Binding-site contacts:
Ligand atom C7 contacts residue MET275 of chain 1.A at 4.0 Å (hydrophobic).
Ligand atom O7 contacts residue ASN251 of chain 1.A at 2.7 Å (h-bond).
Ligand atom O6 contacts residue ASP229 of chain 1.A at 4.5 Å.
Ligand atom N2 contacts residue ARG12 of chain 1.C at 3.6 Å.
Ligand atom O6 contacts residue ASN251 of chain 1.A at 4.4 Å.
Ligand atom O7 contacts residue LEU227 of chain 1.A at 3.4 Å.
Ligand atom C5 contacts residue ASN251 of chain 1.A at 3.6 Å.
Ligand atom C8 contacts residue MET275 of chain 1.A at 3.7 Å (hydrophobic).
Ligand atom C4 contacts residue ASN251 of chain 1.A at 4.2 Å.
Ligand atom O7 contacts residue MET275 of chain 1.A at 4.3 Å.
Ligand atom C3 contacts residue ASN251 of chain 1.A at 3.8 Å.
Ligand atom N2 contacts residue ASN251 of chain 1.A at 2.9 Å (h-bond).
Ligand atom N2 contacts residue MET275 of chain 1.A at 4.5 Å.
Ligand atom C8 contacts residue ASN251 of chain 1.A at 4.3 Å.
Ligand atom O5 contacts residue ASN251 of chain 1.A at 2.3 Å (h-bond).
Ligand atom C1 contacts residue ASN251 of chain 1.A at 1.4 Å.
Ligand atom C7 contacts residue ASN251 of chain 1.A at 3.0 Å.
Ligand atom C2 contacts residue ASN251 of chain 1.A at 2.4 Å.
Ligand atom C8 contacts residue ARG12 of chain 1.C at 3.4 Å.
Ligand atom C7 contacts residue ARG12 of chain 1.C at 4.0 Å.

Sequence of chain 1.A:
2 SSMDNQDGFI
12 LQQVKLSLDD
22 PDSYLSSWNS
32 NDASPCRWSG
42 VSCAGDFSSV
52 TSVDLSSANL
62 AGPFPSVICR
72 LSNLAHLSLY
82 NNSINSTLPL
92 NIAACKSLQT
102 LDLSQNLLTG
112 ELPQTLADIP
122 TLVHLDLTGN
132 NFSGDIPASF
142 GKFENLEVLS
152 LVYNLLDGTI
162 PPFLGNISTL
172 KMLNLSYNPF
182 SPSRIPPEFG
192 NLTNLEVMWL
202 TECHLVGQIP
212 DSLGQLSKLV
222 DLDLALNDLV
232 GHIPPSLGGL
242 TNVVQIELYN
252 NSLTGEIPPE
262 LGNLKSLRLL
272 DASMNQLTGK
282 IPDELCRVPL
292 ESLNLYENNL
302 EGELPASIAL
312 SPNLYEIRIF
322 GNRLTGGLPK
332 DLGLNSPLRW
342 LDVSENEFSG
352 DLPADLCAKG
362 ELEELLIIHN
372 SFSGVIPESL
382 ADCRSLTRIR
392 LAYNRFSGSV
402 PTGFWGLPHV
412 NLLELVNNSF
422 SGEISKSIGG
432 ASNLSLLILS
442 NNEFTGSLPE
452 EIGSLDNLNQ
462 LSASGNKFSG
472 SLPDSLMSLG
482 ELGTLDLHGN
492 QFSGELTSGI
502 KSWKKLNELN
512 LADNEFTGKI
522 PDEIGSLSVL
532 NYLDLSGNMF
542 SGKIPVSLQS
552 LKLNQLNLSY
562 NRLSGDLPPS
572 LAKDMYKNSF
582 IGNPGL

Sequence of chain 1.C:
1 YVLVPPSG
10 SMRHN

A small-molecule ligand and the protein it binds are described below.
Small molecule (SMILES): CC(=O)N[C@@H]1[C@@H](O)[C@H](O)[C@@H](CO)O[C@H]1O